Sequence of chain 6.B:
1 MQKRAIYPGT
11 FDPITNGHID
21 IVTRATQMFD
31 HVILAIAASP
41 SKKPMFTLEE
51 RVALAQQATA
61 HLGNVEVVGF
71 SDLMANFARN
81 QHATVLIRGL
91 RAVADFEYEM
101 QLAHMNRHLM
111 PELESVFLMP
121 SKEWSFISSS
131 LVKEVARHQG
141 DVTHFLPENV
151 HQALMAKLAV

This protein binds this small molecule.
Small molecule (SMILES): COc1ccc(Oc2cccc([C@@H](C)Nc3nc4n(n3)C(=O)CC(C)=N4)c2)cc1

Binding-site contacts:
Ligand atom N contacts residue ASP72 of chain 2.B at 3.2 Å (salt-bridge).
Ligand atom C19 contacts residue VAL135 of chain 6.B at 3.8 Å (hydrophobic).
Ligand atom C9 contacts residue THR10 of chain 2.B at 3.6 Å.
Ligand atom N4 contacts residue LEU73 of chain 2.B at 3.4 Å.
Ligand atom C contacts residue ARG88 of chain 2.B at 3.4 Å.
Ligand atom C12 contacts residue PHE70 of chain 2.B at 3.7 Å (hydrophobic).
Ligand atom O2 contacts residue GLU134 of chain 6.B at 3.6 Å.
Ligand atom C14 contacts residue SER39 of chain 2.B at 3.4 Å.
Ligand atom C3 contacts residue PRO8 of chain 2.B at 3.6 Å (hydrophobic).
Ligand atom C19 contacts residue ASN106 of chain 2.B at 3.5 Å.
Ligand atom C6 contacts residue MET74 of chain 2.B at 3.8 Å (hydrophobic).
Ligand atom O1 contacts residue PHE70 of chain 2.B at 3.7 Å.
Ligand atom C2 contacts residue ARG88 of chain 2.B at 3.6 Å.
Ligand atom C20 contacts residue LEU73 of chain 2.B at 3.7 Å (hydrophobic).
Ligand atom C9 contacts residue PG41 of chain 2.N at 3.7 Å.
Ligand atom N4 contacts residue MET74 of chain 2.B at 2.9 Å (h-bond).
Ligand atom N3 contacts residue LEU73 of chain 2.B at 3.5 Å.
Ligand atom C8 contacts residue ALA37 of chain 2.B at 3.7 Å (hydrophobic).
Ligand atom C15 contacts residue MET74 of chain 2.B at 3.8 Å (hydrophobic).
Ligand atom N contacts residue HIS138 of chain 6.B at 3.8 Å.
Ligand atom O contacts residue ASN106 of chain 2.B at 3.1 Å (h-bond).
Ligand atom C14 contacts residue ASP72 of chain 2.B at 3.4 Å.
Ligand atom C contacts residue GLU99 of chain 2.B at 3.7 Å.
Ligand atom C10 contacts residue ALA37 of chain 2.B at 3.8 Å (hydrophobic).
Ligand atom C7 contacts residue ALA37 of chain 2.B at 3.6 Å (hydrophobic).
Ligand atom C11 contacts residue ALA37 of chain 2.B at 3.8 Å (hydrophobic).
Ligand atom C12 contacts residue ALA37 of chain 2.B at 3.6 Å (hydrophobic).
Ligand atom O2 contacts residue PG41 of chain 2.N at 3.4 Å (h-bond).
Ligand atom C4 contacts residue PG41 of chain 2.N at 3.8 Å.
Ligand atom C5 contacts residue MET74 of chain 2.B at 3.5 Å (hydrophobic).
Ligand atom C14 contacts residue SER71 of chain 2.B at 3.5 Å.
Ligand atom O contacts residue MET74 of chain 2.B at 3.8 Å.
Ligand atom C10 contacts residue SER39 of chain 2.B at 3.8 Å.
Ligand atom C contacts residue ASN106 of chain 2.B at 3.4 Å.
Ligand atom N1 contacts residue HIS138 of chain 6.B at 3.7 Å.
Ligand atom C9 contacts residue ALA37 of chain 2.B at 3.8 Å (hydrophobic).
Ligand atom C5 contacts residue PG41 of chain 2.N at 3.8 Å.
Ligand atom C1 contacts residue MET74 of chain 2.B at 3.7 Å (hydrophobic).
Ligand atom C contacts residue LEU102 of chain 2.B at 3.8 Å (hydrophobic).
Ligand atom C2 contacts residue PRO8 of chain 2.B at 3.8 Å (hydrophobic).

Sequence of chain 2.B:
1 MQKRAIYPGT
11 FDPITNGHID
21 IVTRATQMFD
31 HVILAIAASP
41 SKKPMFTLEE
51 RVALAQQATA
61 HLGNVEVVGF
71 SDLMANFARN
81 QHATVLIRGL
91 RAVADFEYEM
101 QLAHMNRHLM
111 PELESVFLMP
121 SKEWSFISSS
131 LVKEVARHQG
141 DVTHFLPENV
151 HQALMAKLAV